Binding-site contacts:
Ligand atom C14 contacts residue MET125 of chain 1.A at 3.9 Å (hydrophobic).
Ligand atom C1 contacts residue PHE201 of chain 1.A at 3.5 Å (hydrophobic).
Ligand atom C15 contacts residue MET125 of chain 1.A at 3.5 Å (hydrophobic).
Ligand atom C12 contacts residue THR126 of chain 1.A at 3.8 Å.
Ligand atom C6 contacts residue GLY391 of chain 1.A at 3.8 Å.
Ligand atom C6 contacts residue PHE201 of chain 1.A at 3.5 Å (hydrophobic).
Ligand atom C4 contacts residue ASP392 of chain 1.A at 3.7 Å.
Ligand atom C14 contacts residue PHE156 of chain 1.A at 3.6 Å (hydrophobic).
Ligand atom C3 contacts residue GLY391 of chain 1.A at 4.0 Å.
Ligand atom O5 contacts residue ASP392 of chain 1.A at 3.0 Å.
Ligand atom C13 contacts residue PHE205 of chain 1.A at 3.8 Å (hydrophobic).
Ligand atom C13 contacts residue THR126 of chain 1.A at 3.8 Å.
Ligand atom O1 contacts residue PHE201 of chain 1.A at 3.1 Å.
Ligand atom C4 contacts residue GOL1 of chain 1.E at 3.9 Å.
Ligand atom O4 contacts residue GLY391 of chain 1.A at 3.9 Å.
Ligand atom O3 contacts residue LEU204 of chain 1.A at 3.7 Å.
Ligand atom O2 contacts residue PRO191 of chain 1.A at 3.7 Å.
Ligand atom C9 contacts residue MET125 of chain 1.A at 3.6 Å (hydrophobic).
Ligand atom C7 contacts residue MET152 of chain 1.A at 3.8 Å (hydrophobic).
Ligand atom O2 contacts residue PHE205 of chain 1.A at 3.3 Å.
Ligand atom C2 contacts residue GOL1 of chain 1.E at 3.4 Å.
Ligand atom C15 contacts residue PHE205 of chain 1.A at 3.7 Å (hydrophobic).
Ligand atom O4 contacts residue GOL1 of chain 1.E at 3.0 Å (h-bond).
Ligand atom O3 contacts residue THR126 of chain 1.A at 3.8 Å.
Ligand atom C8 contacts residue PHE205 of chain 1.A at 3.9 Å (hydrophobic).
Ligand atom C3 contacts residue ASP392 of chain 1.A at 3.7 Å.
Ligand atom C8 contacts residue MET152 of chain 1.A at 3.4 Å (hydrophobic).
Ligand atom C10 contacts residue MET125 of chain 1.A at 3.5 Å (hydrophobic).
Ligand atom C14 contacts residue PHE205 of chain 1.A at 3.6 Å (hydrophobic).
Ligand atom O2 contacts residue MET152 of chain 1.A at 3.6 Å.
Ligand atom C7 contacts residue PHE205 of chain 1.A at 4.0 Å (hydrophobic).
Ligand atom C1 contacts residue GLY391 of chain 1.A at 3.4 Å.
Ligand atom C11 contacts residue GOL1 of chain 1.E at 3.8 Å.
Ligand atom C12 contacts residue PHE201 of chain 1.A at 3.8 Å (hydrophobic).
Ligand atom C15 contacts residue PHE146 of chain 1.A at 3.9 Å (hydrophobic).
Ligand atom C10 contacts residue PHE205 of chain 1.A at 3.9 Å (hydrophobic).
Ligand atom O1 contacts residue PRO191 of chain 1.A at 3.7 Å.
Ligand atom O5 contacts residue GOL1 of chain 1.E at 4.0 Å.
Ligand atom C3 contacts residue GOL1 of chain 1.E at 3.6 Å.
Ligand atom C2 contacts residue GLY391 of chain 1.A at 3.5 Å.

The small molecule below binds the protein below.
Small molecule (SMILES): O=C(CCc1ccc(O)cc1)c1c(O)cc(O)cc1O

Sequence of chain 1.A:
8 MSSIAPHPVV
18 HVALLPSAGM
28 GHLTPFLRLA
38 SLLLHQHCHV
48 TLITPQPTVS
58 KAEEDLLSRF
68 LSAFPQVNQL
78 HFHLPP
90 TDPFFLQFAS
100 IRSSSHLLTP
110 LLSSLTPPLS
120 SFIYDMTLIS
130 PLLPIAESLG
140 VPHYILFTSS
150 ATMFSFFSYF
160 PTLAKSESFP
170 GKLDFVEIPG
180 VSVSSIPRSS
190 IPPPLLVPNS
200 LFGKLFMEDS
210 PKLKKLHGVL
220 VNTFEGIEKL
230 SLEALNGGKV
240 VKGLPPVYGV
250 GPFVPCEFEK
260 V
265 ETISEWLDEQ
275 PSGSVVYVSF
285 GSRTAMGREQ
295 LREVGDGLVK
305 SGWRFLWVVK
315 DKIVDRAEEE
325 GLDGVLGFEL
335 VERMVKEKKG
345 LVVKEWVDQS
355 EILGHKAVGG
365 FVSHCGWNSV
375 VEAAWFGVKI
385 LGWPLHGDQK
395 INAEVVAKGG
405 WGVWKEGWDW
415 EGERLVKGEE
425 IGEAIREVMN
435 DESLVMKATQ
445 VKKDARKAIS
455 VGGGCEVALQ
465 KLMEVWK